Binding-site contacts:
Ligand atom NAC contacts residue SER137 of chain 1.A at 4.2 Å.
Ligand atom OAE contacts residue THR136 of chain 1.A at 3.7 Å.
Ligand atom CAD contacts residue THR201 of chain 1.A at 3.7 Å.
Ligand atom NAC contacts residue THR136 of chain 1.A at 4.4 Å.
Ligand atom CAB contacts residue SER360 of chain 1.A at 3.1 Å.
Ligand atom CAD contacts residue ILE200 of chain 1.A at 4.5 Å (hydrophobic).
Ligand atom OAE contacts residue THR201 of chain 1.A at 4.1 Å.
Ligand atom CAD contacts residue PHE219 of chain 1.A at 4.3 Å (hydrophobic).
Ligand atom OAE contacts residue LEU267 of chain 1.A at 3.8 Å.
Ligand atom CAA contacts residue ILE200 of chain 1.A at 4.1 Å (hydrophobic).
Ligand atom OAE contacts residue PHE269 of chain 1.A at 4.0 Å.
Ligand atom NAC contacts residue GLU196 of chain 1.A at 4.2 Å.
Ligand atom OAE contacts residue ILE200 of chain 1.A at 4.3 Å.
Ligand atom NAC contacts residue SER360 of chain 1.A at 4.5 Å.
Ligand atom CAA contacts residue GLU196 of chain 1.A at 3.3 Å.
Ligand atom CAA contacts residue THR136 of chain 1.A at 4.3 Å.
Ligand atom CAB contacts residue GLU196 of chain 1.A at 4.0 Å.
Ligand atom CAA contacts residue ILE197 of chain 1.A at 3.7 Å (hydrophobic).
Ligand atom CAA contacts residue SER137 of chain 1.A at 2.8 Å.
Ligand atom CAA contacts residue THR198 of chain 1.A at 4.4 Å.
Ligand atom CAD contacts residue THR198 of chain 1.A at 3.4 Å.

Sequence of chain 1.A:
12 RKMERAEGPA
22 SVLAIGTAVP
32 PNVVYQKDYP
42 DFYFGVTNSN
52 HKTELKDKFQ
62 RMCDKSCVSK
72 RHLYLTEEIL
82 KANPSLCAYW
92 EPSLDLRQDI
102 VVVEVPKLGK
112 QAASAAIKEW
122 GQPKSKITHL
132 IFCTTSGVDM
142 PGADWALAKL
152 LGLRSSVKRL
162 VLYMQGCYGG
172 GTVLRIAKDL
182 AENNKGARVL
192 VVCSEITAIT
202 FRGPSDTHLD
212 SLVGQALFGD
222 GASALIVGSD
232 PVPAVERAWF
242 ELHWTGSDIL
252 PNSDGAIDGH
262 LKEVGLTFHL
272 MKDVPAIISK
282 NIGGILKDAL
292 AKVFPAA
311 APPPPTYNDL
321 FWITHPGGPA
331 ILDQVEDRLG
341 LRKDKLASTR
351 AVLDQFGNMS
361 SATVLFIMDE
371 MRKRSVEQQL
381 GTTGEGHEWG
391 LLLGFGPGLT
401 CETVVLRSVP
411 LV

A protein and the small-molecule ligand that binds it are described below.
Small molecule (SMILES): C[N+](C)(C)[O-]